Sequence of chain 1.C:
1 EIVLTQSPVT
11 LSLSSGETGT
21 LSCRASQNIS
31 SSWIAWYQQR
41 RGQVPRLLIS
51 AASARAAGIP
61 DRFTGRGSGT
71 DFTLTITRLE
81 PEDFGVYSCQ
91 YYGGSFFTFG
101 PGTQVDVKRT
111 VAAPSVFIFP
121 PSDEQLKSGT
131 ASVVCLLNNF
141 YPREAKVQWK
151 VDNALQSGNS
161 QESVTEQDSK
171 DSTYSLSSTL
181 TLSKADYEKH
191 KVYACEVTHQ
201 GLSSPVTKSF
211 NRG

Binding-site contacts:
Ligand atom O7 contacts residue ASN28 of chain 1.C at 4.3 Å.
Ligand atom C4 contacts residue ASN28 of chain 1.C at 4.2 Å.
Ligand atom C8 contacts residue GLN27 of chain 1.C at 4.3 Å.
Ligand atom C8 contacts residue SER26 of chain 1.C at 3.7 Å.
Ligand atom C7 contacts residue ASN28 of chain 1.C at 3.8 Å.
Ligand atom C1 contacts residue ASN28 of chain 1.C at 1.4 Å.
Ligand atom C5 contacts residue ASN28 of chain 1.C at 3.6 Å.
Ligand atom C2 contacts residue ASN28 of chain 1.C at 2.5 Å.
Ligand atom O5 contacts residue ASN28 of chain 1.C at 2.4 Å (h-bond).
Ligand atom C3 contacts residue ASN28 of chain 1.C at 3.8 Å.
Ligand atom N2 contacts residue ASN28 of chain 1.C at 2.9 Å (h-bond).

This protein binds this small molecule.
Small molecule (SMILES): CC(=O)N[C@H]1[C@H](O[C@H]2[C@H](O)[C@@H](NC(C)=O)CO[C@@H]2CO)O[C@H](CO)[C@@H](O[C@@H]2O[C@H](CO)[C@@H](O)[C@H](O)[C@@H]2O)[C@@H]1O